A small-molecule ligand and the protein it binds are described below.
Small molecule (SMILES): CC(=O)N[C@@H]1[C@@H](O)[C@H](O)[C@@H](CO)O[C@H]1O

Sequence of chain 1.D:
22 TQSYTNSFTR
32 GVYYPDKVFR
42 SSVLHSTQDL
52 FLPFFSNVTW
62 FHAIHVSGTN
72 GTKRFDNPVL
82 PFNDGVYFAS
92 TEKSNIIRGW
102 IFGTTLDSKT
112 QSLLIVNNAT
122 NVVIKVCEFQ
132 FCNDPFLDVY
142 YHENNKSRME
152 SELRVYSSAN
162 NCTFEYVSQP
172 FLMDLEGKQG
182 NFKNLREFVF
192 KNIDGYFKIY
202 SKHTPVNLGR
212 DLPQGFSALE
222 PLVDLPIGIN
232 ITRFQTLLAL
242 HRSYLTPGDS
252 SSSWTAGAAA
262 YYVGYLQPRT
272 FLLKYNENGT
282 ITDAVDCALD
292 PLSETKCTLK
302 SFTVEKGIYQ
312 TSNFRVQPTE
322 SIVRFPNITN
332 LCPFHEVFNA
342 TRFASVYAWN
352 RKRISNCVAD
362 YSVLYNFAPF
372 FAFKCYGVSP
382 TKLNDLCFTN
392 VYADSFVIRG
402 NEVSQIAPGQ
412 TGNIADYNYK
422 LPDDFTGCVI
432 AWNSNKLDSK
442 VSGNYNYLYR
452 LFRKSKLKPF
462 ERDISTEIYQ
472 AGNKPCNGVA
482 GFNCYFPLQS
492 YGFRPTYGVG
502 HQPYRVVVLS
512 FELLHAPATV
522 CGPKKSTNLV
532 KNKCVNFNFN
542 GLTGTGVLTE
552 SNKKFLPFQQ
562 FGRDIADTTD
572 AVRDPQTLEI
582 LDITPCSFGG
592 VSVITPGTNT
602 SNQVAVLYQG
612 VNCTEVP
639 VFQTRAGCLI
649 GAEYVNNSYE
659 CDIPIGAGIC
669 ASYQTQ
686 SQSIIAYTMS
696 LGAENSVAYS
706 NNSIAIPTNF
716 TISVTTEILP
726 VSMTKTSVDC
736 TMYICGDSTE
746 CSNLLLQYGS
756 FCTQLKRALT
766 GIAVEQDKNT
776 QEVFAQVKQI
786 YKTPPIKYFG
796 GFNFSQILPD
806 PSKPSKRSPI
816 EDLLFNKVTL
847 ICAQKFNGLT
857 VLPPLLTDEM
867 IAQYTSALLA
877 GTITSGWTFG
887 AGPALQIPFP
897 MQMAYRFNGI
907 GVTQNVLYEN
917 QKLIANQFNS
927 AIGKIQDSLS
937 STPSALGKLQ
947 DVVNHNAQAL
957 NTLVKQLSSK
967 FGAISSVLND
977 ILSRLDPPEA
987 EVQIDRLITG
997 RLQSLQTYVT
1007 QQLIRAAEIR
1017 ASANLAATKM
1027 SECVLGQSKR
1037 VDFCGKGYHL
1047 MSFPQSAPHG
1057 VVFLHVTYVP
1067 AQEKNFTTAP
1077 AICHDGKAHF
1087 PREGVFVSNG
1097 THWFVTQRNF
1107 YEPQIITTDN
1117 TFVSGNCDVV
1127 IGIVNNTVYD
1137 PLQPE

Binding-site contacts:
Ligand atom O5 contacts residue ASN613 of chain 1.D at 2.4 Å (h-bond).
Ligand atom O5 contacts residue THR615 of chain 1.D at 4.5 Å.
Ligand atom C5 contacts residue ASN613 of chain 1.D at 3.7 Å.
Ligand atom C7 contacts residue ASN613 of chain 1.D at 3.8 Å.
Ligand atom C3 contacts residue ASN613 of chain 1.D at 3.8 Å.
Ligand atom C4 contacts residue ASN613 of chain 1.D at 4.2 Å.
Ligand atom C1 contacts residue ASN613 of chain 1.D at 1.4 Å.
Ligand atom C2 contacts residue ASN613 of chain 1.D at 2.5 Å.
Ligand atom N2 contacts residue ASN613 of chain 1.D at 2.9 Å (h-bond).
Ligand atom O7 contacts residue ASN613 of chain 1.D at 4.3 Å.